Sequence of chain 1.E:
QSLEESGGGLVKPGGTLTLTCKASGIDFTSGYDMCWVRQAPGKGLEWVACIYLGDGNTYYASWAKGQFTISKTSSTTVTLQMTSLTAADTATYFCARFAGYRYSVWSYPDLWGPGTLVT

Sequence of chain 1.D:
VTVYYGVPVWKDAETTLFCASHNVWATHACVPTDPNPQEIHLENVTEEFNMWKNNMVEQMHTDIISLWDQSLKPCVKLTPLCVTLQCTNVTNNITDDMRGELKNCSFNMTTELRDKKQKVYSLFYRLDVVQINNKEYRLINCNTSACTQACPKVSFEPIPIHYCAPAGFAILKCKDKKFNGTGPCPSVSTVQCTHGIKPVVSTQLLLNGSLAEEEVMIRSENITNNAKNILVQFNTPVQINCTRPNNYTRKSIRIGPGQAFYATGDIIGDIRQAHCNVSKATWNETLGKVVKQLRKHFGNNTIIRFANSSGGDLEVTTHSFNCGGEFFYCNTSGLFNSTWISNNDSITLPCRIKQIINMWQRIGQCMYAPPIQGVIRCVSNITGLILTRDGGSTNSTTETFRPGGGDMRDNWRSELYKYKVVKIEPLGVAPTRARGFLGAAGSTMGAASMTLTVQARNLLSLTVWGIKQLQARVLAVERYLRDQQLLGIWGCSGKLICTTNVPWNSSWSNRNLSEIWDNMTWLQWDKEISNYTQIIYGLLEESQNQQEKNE

Sequence of chain 1.F:
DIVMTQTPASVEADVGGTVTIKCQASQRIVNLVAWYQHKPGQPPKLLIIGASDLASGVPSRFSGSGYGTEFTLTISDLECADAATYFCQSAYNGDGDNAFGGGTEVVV

Binding-site contacts:
Ligand atom O2 contacts residue TYR59 of chain 1.E at 3.9 Å.
Ligand atom O6 contacts residue NAG1 of chain 1.S at 3.8 Å.
Ligand atom C6 contacts residue TYR59 of chain 1.E at 3.7 Å (hydrophobic).
Ligand atom O7 contacts residue HIS345 of chain 1.D at 3.3 Å.
Ligand atom O3 contacts residue GLY31 of chain 1.E at 3.9 Å.
Ligand atom C6 contacts residue NAG1 of chain 1.S at 3.5 Å.
Ligand atom O3 contacts residue TYR52 of chain 1.E at 3.4 Å (h-bond).
Ligand atom O6 contacts residue VAL105 of chain 1.E at 3.7 Å.
Ligand atom C8 contacts residue ILE271 of chain 1.D at 3.9 Å (hydrophobic).
Ligand atom O5 contacts residue TYR59 of chain 1.E at 3.6 Å.
Ligand atom O3 contacts residue NAG2 of chain 1.S at 3.9 Å.
Ligand atom O6 contacts residue SER104 of chain 1.E at 3.8 Å.
Ligand atom C5 contacts residue ASN228 of chain 1.D at 3.7 Å.
Ligand atom O3 contacts residue ASN93 of chain 1.F at 3.1 Å (h-bond).
Ligand atom C8 contacts residue HIS345 of chain 1.D at 3.8 Å.
Ligand atom O5 contacts residue THR230 of chain 1.D at 3.3 Å (h-bond).
Ligand atom C6 contacts residue NAG1 of chain 1.S at 3.9 Å.
Ligand atom O2 contacts residue TYR52 of chain 1.E at 3.8 Å.
Ligand atom C3 contacts residue ASN228 of chain 1.D at 3.7 Å.
Ligand atom O4 contacts residue ASN93 of chain 1.F at 2.8 Å (h-bond).
Ligand atom O3 contacts residue VAL105 of chain 1.E at 3.6 Å (h-bond).
Ligand atom C4 contacts residue SER104 of chain 1.E at 3.6 Å.
Ligand atom O5 contacts residue ASN228 of chain 1.D at 2.5 Å (h-bond).
Ligand atom C5 contacts residue THR230 of chain 1.D at 3.8 Å.
Ligand atom C6 contacts residue THR272 of chain 1.D at 3.5 Å.
Ligand atom C5 contacts residue NAG1 of chain 1.S at 3.8 Å.
Ligand atom O4 contacts residue VAL105 of chain 1.E at 3.1 Å (h-bond).
Ligand atom O7 contacts residue NAG2 of chain 1.S at 3.6 Å.
Ligand atom C1 contacts residue TYR52 of chain 1.E at 3.8 Å (hydrophobic).
Ligand atom C7 contacts residue ASN228 of chain 1.D at 3.6 Å.
Ligand atom C2 contacts residue TYR52 of chain 1.E at 3.9 Å (hydrophobic).
Ligand atom O4 contacts residue ASN57 of chain 1.E at 3.7 Å.
Ligand atom O6 contacts residue ASN93 of chain 1.F at 3.4 Å (h-bond).
Ligand atom O6 contacts residue THR272 of chain 1.D at 3.8 Å.
Ligand atom C2 contacts residue ASN228 of chain 1.D at 2.4 Å.
Ligand atom C4 contacts residue ASN93 of chain 1.F at 3.6 Å.
Ligand atom C6 contacts residue SER104 of chain 1.E at 3.4 Å.
Ligand atom N2 contacts residue ASN228 of chain 1.D at 2.7 Å (h-bond).
Ligand atom C1 contacts residue ASN228 of chain 1.D at 1.4 Å.
Ligand atom C6 contacts residue NAG2 of chain 1.S at 3.7 Å.

The small molecule below binds the protein below.
Small molecule (SMILES): CC(=O)N[C@H]1[C@H](O[C@H]2[C@H](O)[C@@H](NC(C)=O)CO[C@@H]2CO)O[C@H](CO)[C@@H](O[C@@H]2O[C@H](CO[C@H]3O[C@H](CO)[C@@H](O)[C@H](O)[C@@H]3O)[C@@H](O)[C@H](O[C@H]3O[C@H](CO)[C@@H](O)[C@H](O)[C@@H]3O[C@H]3O[C@H](CO)[C@@H](O)[C@H](O)[C@@H]3O[C@H]3O[C@H](CO)[C@@H](O)[C@H](O)[C@@H]3O)[C@@H]2O)[C@@H]1O